Sequence of chain 3.A:
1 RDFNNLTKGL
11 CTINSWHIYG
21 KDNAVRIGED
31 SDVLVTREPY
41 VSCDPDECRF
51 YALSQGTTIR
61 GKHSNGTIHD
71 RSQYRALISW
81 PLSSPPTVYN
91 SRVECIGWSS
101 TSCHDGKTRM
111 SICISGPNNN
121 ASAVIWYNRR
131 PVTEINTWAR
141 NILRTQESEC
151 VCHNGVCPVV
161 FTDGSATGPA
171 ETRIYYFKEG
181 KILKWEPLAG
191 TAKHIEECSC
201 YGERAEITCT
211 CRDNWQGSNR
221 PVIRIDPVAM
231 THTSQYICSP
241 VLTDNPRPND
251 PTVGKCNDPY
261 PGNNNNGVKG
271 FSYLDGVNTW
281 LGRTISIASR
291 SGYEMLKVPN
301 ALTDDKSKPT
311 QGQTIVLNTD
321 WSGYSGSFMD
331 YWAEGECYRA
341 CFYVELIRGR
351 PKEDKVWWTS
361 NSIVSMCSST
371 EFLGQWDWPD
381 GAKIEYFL

Binding-site contacts:
Ligand atom O5 contacts residue ASN154 of chain 3.A at 4.0 Å.
Ligand atom C7 contacts residue ASP2 of chain 3.A at 3.9 Å.
Ligand atom C2 contacts residue PHE3 of chain 3.A at 3.9 Å (hydrophobic).
Ligand atom C3 contacts residue PHE3 of chain 3.A at 4.3 Å (hydrophobic).
Ligand atom C3 contacts residue ASN5 of chain 3.A at 4.0 Å.
Ligand atom O6 contacts residue ASP2 of chain 3.A at 3.0 Å (salt-bridge).
Ligand atom O5 contacts residue ASP2 of chain 3.A at 4.2 Å.
Ligand atom C2 contacts residue ASN5 of chain 3.A at 2.8 Å.
Ligand atom N2 contacts residue PHE3 of chain 3.A at 2.8 Å (h-bond).
Ligand atom C5 contacts residue ASN5 of chain 3.A at 3.5 Å.
Ligand atom C4 contacts residue ASN5 of chain 3.A at 4.2 Å.
Ligand atom C6 contacts residue ASN154 of chain 3.A at 3.9 Å.
Ligand atom O3 contacts residue ASP2 of chain 3.A at 3.2 Å.
Ligand atom O4 contacts residue ASN154 of chain 3.A at 4.3 Å.
Ligand atom C6 contacts residue ASP2 of chain 3.A at 4.0 Å.
Ligand atom N2 contacts residue ASN5 of chain 3.A at 3.2 Å (h-bond).
Ligand atom C1 contacts residue ASN5 of chain 3.A at 1.6 Å.
Ligand atom C1 contacts residue PHE3 of chain 3.A at 3.7 Å (hydrophobic).
Ligand atom C7 contacts residue PHE3 of chain 3.A at 3.6 Å (hydrophobic).
Ligand atom C1 contacts residue ASN154 of chain 3.A at 4.1 Å.
Ligand atom C3 contacts residue ASP2 of chain 3.A at 4.1 Å.
Ligand atom O5 contacts residue ASN5 of chain 3.A at 2.2 Å (h-bond).
Ligand atom O7 contacts residue ASN5 of chain 3.A at 4.4 Å.
Ligand atom C8 contacts residue PHE3 of chain 3.A at 3.5 Å (hydrophobic).
Ligand atom C5 contacts residue ASN154 of chain 3.A at 3.4 Å.
Ligand atom C8 contacts residue ASP2 of chain 3.A at 3.7 Å.
Ligand atom C7 contacts residue ASN5 of chain 3.A at 4.1 Å.
Ligand atom C4 contacts residue ASN154 of chain 3.A at 4.3 Å.
Ligand atom N2 contacts residue ASP2 of chain 3.A at 3.8 Å.

This small molecule binds to this protein.
Small molecule (SMILES): CC(=O)N[C@H]1[C@H](O[C@H]2[C@H](O)[C@@H](NC(C)=O)CO[C@@H]2CO)O[C@H](CO)[C@@H](O)[C@@H]1O